Sequence of chain 1.A:
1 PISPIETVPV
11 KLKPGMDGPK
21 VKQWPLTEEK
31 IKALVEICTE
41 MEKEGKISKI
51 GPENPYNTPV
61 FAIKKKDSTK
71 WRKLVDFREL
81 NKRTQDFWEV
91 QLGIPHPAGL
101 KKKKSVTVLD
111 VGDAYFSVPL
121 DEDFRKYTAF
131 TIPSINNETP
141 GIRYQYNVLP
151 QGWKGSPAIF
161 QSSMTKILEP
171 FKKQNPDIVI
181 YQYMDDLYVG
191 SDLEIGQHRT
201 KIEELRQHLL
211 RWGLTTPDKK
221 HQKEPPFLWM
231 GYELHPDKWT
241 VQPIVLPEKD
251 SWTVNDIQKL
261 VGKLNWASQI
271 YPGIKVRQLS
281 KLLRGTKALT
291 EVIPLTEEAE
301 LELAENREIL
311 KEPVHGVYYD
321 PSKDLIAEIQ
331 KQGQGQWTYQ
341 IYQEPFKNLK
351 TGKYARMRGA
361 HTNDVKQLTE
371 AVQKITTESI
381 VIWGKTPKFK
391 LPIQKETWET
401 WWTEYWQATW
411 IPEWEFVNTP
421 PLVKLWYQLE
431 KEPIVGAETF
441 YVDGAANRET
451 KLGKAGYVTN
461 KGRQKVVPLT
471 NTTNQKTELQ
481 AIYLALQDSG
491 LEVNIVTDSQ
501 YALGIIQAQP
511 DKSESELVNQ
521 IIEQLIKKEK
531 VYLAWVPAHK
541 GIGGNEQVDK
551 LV

The small molecule below binds the protein below.
Small molecule (SMILES): COc1ccc2ccccc2c1/C=N/NC(=O)c1ccc(O)c(O)c1

Binding-site contacts:
Ligand atom O3 contacts residue PHE227 of chain 1.A at 3.9 Å.
Ligand atom C18 contacts residue PRO226 of chain 1.A at 3.1 Å (hydrophobic).
Ligand atom C1' contacts residue ASP186 of chain 1.A at 3.4 Å.
Ligand atom C19 contacts residue PRO226 of chain 1.A at 3.8 Å (hydrophobic).
Ligand atom C5' contacts residue VAL108 of chain 1.A at 3.8 Å (hydrophobic).
Ligand atom C18 contacts residue LYS223 of chain 1.A at 3.4 Å.
Ligand atom C2' contacts residue TRP229 of chain 1.A at 3.3 Å (hydrophobic).
Ligand atom C5' contacts residue LEU187 of chain 1.A at 3.3 Å (hydrophobic).
Ligand atom C4' contacts residue TYR188 of chain 1.A at 3.2 Å (hydrophobic).
Ligand atom C25 contacts residue LEU228 of chain 1.A at 3.9 Å (hydrophobic).
Ligand atom O3 contacts residue ASP186 of chain 1.A at 3.8 Å.
Ligand atom C19 contacts residue PHE227 of chain 1.A at 4.0 Å (hydrophobic).
Ligand atom C19 contacts residue LYS223 of chain 1.A at 3.4 Å.
Ligand atom C19 contacts residue LEU228 of chain 1.A at 3.2 Å (hydrophobic).
Ligand atom N2 contacts residue LEU228 of chain 1.A at 3.1 Å (h-bond).
Ligand atom C6' contacts residue LEU187 of chain 1.A at 3.7 Å (hydrophobic).
Ligand atom C6' contacts residue VAL108 of chain 1.A at 3.2 Å (hydrophobic).
Ligand atom C29 contacts residue LYS223 of chain 1.A at 4.0 Å.
Ligand atom C29 contacts residue LEU228 of chain 1.A at 3.8 Å (hydrophobic).
Ligand atom N1 contacts residue LEU228 of chain 1.A at 3.5 Å (h-bond).
Ligand atom C3' contacts residue TRP229 of chain 1.A at 3.5 Å (hydrophobic).
Ligand atom C3 contacts residue ASP186 of chain 1.A at 3.4 Å.
Ligand atom OH4 contacts residue TRP229 of chain 1.A at 2.6 Å (h-bond).
Ligand atom C1' contacts residue VAL108 of chain 1.A at 4.2 Å (hydrophobic).
Ligand atom C11 contacts residue LEU228 of chain 1.A at 3.1 Å (hydrophobic).
Ligand atom C2' contacts residue ASP186 of chain 1.A at 3.7 Å.
Ligand atom C2' contacts residue LEU228 of chain 1.A at 4.2 Å (hydrophobic).
Ligand atom C18 contacts residue LEU228 of chain 1.A at 3.5 Å (hydrophobic).
Ligand atom C3 contacts residue PHE227 of chain 1.A at 4.1 Å (hydrophobic).
Ligand atom N1 contacts residue LYS223 of chain 1.A at 4.2 Å.
Ligand atom C16 contacts residue LEU228 of chain 1.A at 3.9 Å (hydrophobic).
Ligand atom N2 contacts residue ASP186 of chain 1.A at 3.8 Å.
Ligand atom C17 contacts residue LEU228 of chain 1.A at 3.9 Å (hydrophobic).
Ligand atom C12 contacts residue LEU228 of chain 1.A at 4.0 Å (hydrophobic).
Ligand atom C5' contacts residue TYR188 of chain 1.A at 3.1 Å (hydrophobic).
Ligand atom C6' contacts residue ASP186 of chain 1.A at 4.1 Å.
Ligand atom OH3 contacts residue TYR188 of chain 1.A at 2.9 Å.
Ligand atom C17 contacts residue LYS223 of chain 1.A at 3.8 Å.
Ligand atom O3 contacts residue VAL108 of chain 1.A at 3.2 Å.
Ligand atom N2 contacts residue PHE227 of chain 1.A at 4.2 Å.